This protein binds this small molecule.
Small molecule (SMILES): CCCCCCC(O)O

Sequence of chain 1.A:
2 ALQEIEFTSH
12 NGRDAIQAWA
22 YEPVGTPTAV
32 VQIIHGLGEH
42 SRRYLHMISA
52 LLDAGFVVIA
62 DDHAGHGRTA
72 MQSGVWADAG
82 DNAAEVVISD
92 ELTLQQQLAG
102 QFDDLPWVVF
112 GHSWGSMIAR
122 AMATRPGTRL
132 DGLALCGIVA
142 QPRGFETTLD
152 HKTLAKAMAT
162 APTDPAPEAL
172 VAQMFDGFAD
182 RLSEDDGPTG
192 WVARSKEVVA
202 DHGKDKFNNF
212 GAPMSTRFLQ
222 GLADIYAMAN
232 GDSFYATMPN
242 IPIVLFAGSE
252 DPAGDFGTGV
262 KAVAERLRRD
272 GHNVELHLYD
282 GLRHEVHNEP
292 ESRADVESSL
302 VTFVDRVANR

Binding-site contacts:
Ligand atom C4 contacts residue HIS285 of chain 1.A at 4.1 Å.
Ligand atom C5 contacts residue HIS285 of chain 1.A at 4.2 Å.
Ligand atom C4 contacts residue SER114 of chain 1.A at 1.8 Å.
Ligand atom C7 contacts residue TRP192 of chain 1.A at 3.7 Å (hydrophobic).
Ligand atom C7 contacts residue LEU38 of chain 1.A at 3.2 Å (hydrophobic).
Ligand atom C6 contacts residue SER114 of chain 1.A at 4.4 Å.
Ligand atom C9 contacts residue TRP192 of chain 1.A at 3.8 Å (hydrophobic).
Ligand atom C8 contacts residue TRP192 of chain 1.A at 4.3 Å (hydrophobic).
Ligand atom C5 contacts residue SER114 of chain 1.A at 3.0 Å.
Ligand atom O3 contacts residue SER114 of chain 1.A at 2.4 Å (h-bond).
Ligand atom C4 contacts residue LEU38 of chain 1.A at 3.6 Å (hydrophobic).
Ligand atom C8 contacts residue LEU38 of chain 1.A at 3.5 Å (hydrophobic).
Ligand atom C8 contacts residue GLY39 of chain 1.A at 4.3 Å.
Ligand atom O3 contacts residue LEU38 of chain 1.A at 2.6 Å (h-bond).
Ligand atom O3 contacts residue TRP115 of chain 1.A at 3.2 Å (h-bond).
Ligand atom O4 contacts residue LEU38 of chain 1.A at 4.0 Å.
Ligand atom C5 contacts residue LEU38 of chain 1.A at 3.9 Å (hydrophobic).
Ligand atom C10 contacts residue LEU38 of chain 1.A at 3.4 Å (hydrophobic).
Ligand atom C6 contacts residue LEU38 of chain 1.A at 3.4 Å (hydrophobic).
Ligand atom C5 contacts residue TRP192 of chain 1.A at 4.0 Å (hydrophobic).
Ligand atom O4 contacts residue SER114 of chain 1.A at 2.6 Å (h-bond).
Ligand atom C6 contacts residue TRP192 of chain 1.A at 3.8 Å (hydrophobic).
Ligand atom C10 contacts residue PHE176 of chain 1.A at 3.6 Å (hydrophobic).
Ligand atom C4 contacts residue TRP115 of chain 1.A at 3.6 Å (hydrophobic).
Ligand atom C9 contacts residue LEU38 of chain 1.A at 4.3 Å (hydrophobic).
Ligand atom O4 contacts residue TRP115 of chain 1.A at 3.7 Å.
Ligand atom O3 contacts residue GLY37 of chain 1.A at 3.6 Å.